Binding-site contacts:
Ligand atom N2 contacts residue ASN122 of chain 1.D at 2.9 Å (h-bond).
Ligand atom C4 contacts residue ASN122 of chain 1.D at 4.2 Å.
Ligand atom C3 contacts residue ASN122 of chain 1.D at 3.8 Å.
Ligand atom O7 contacts residue GLN100 of chain 1.D at 3.5 Å.
Ligand atom O5 contacts residue ASN122 of chain 1.D at 2.3 Å (h-bond).
Ligand atom C7 contacts residue ASN122 of chain 1.D at 3.8 Å.
Ligand atom O7 contacts residue ASN122 of chain 1.D at 4.3 Å.
Ligand atom C8 contacts residue SER120 of chain 1.D at 3.4 Å.
Ligand atom C2 contacts residue ASN122 of chain 1.D at 2.5 Å.
Ligand atom C5 contacts residue ASN122 of chain 1.D at 3.6 Å.
Ligand atom C8 contacts residue PHE121 of chain 1.D at 3.6 Å (hydrophobic).
Ligand atom C7 contacts residue GLN100 of chain 1.D at 4.0 Å.
Ligand atom C8 contacts residue GLN100 of chain 1.D at 3.7 Å.
Ligand atom C8 contacts residue ASN122 of chain 1.D at 4.2 Å.
Ligand atom C1 contacts residue ASN122 of chain 1.D at 1.4 Å.

Sequence of chain 1.D:
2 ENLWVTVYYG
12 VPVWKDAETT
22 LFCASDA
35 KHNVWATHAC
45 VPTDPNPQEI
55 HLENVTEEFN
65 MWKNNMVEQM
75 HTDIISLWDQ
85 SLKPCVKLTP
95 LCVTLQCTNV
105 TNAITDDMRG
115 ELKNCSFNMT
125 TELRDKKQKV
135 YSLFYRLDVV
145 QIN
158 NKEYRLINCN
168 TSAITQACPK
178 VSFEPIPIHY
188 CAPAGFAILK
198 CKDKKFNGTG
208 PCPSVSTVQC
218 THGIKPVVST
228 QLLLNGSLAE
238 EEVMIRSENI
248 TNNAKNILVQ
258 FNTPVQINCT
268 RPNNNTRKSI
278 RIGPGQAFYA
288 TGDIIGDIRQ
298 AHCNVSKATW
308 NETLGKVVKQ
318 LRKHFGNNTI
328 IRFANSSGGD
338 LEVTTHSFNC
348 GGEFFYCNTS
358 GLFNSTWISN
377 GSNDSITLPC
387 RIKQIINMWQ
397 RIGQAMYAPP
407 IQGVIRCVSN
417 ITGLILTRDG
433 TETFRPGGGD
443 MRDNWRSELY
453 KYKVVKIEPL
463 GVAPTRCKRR

This protein binds this small molecule.
Small molecule (SMILES): CC(=O)N[C@@H]1[C@@H](O)[C@H](O)[C@@H](CO)O[C@H]1O